Sequence of chain 1.B:
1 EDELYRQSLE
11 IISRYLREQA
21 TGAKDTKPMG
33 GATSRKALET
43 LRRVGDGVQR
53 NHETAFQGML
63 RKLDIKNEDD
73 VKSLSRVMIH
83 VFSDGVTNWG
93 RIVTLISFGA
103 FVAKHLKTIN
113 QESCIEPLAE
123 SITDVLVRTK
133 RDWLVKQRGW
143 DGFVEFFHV

The protein below binds the small molecule below.
Small molecule (SMILES): O=C(O)[C@H](O)c1ccc2c(c1)N(CC1CCC1)C[C@@]1(CCCc3cc(Cl)ccc31)CO2

Binding-site contacts:
Ligand atom C25 contacts residue VAL83 of chain 1.B at 3.8 Å (hydrophobic).
Ligand atom C2 contacts residue PHE100 of chain 1.B at 3.8 Å (hydrophobic).
Ligand atom C7 contacts residue ARG93 of chain 1.B at 3.4 Å.
Ligand atom C9 contacts residue ARG93 of chain 1.B at 3.5 Å.
Ligand atom C10 contacts residue ARG93 of chain 1.B at 3.6 Å.
Ligand atom C6 contacts residue PHE100 of chain 1.B at 3.6 Å (hydrophobic).
Ligand atom O2 contacts residue ARG93 of chain 1.B at 2.6 Å (salt-bridge).
Ligand atom C18 contacts residue PHE100 of chain 1.B at 3.7 Å (hydrophobic).
Ligand atom C6 contacts residue LEU97 of chain 1.B at 3.5 Å (hydrophobic).
Ligand atom C12 contacts residue PHE100 of chain 1.B at 3.8 Å (hydrophobic).
Ligand atom C3 contacts residue PHE100 of chain 1.B at 3.7 Å (hydrophobic).
Ligand atom C1 contacts residue PHE100 of chain 1.B at 3.7 Å (hydrophobic).
Ligand atom C24 contacts residue VAL79 of chain 1.B at 3.4 Å (hydrophobic).
Ligand atom C8 contacts residue THR96 of chain 1.B at 3.7 Å.
Ligand atom O4 contacts residue ARG93 of chain 1.B at 3.2 Å (salt-bridge).
Ligand atom C1 contacts residue GLY101 of chain 1.B at 3.9 Å.
Ligand atom C3 contacts residue MET80 of chain 1.B at 3.6 Å (hydrophobic).
Ligand atom C1 contacts residue MET80 of chain 1.B at 3.8 Å (hydrophobic).
Ligand atom C1 contacts residue LEU97 of chain 1.B at 3.3 Å (hydrophobic).
Ligand atom C13 contacts residue VAL83 of chain 1.B at 3.6 Å (hydrophobic).
Ligand atom CL1 contacts residue ILE124 of chain 1.B at 3.9 Å.
Ligand atom C4 contacts residue MET80 of chain 1.B at 3.7 Å (hydrophobic).
Ligand atom C10 contacts residue LEU97 of chain 1.B at 3.9 Å (hydrophobic).
Ligand atom C4 contacts residue PHE100 of chain 1.B at 3.5 Å (hydrophobic).
Ligand atom CL1 contacts residue LEU120 of chain 1.B at 3.4 Å.
Ligand atom C8 contacts residue ARG93 of chain 1.B at 3.8 Å.
Ligand atom C5 contacts residue PHE100 of chain 1.B at 3.5 Å (hydrophobic).
Ligand atom C25 contacts residue THR96 of chain 1.B at 3.8 Å.
Ligand atom C23 contacts residue VAL79 of chain 1.B at 3.6 Å (hydrophobic).
Ligand atom C21 contacts residue PHE58 of chain 1.B at 3.7 Å (hydrophobic).
Ligand atom C21 contacts residue ALA57 of chain 1.B at 3.8 Å (hydrophobic).
Ligand atom C22 contacts residue VAL83 of chain 1.B at 3.8 Å (hydrophobic).
Ligand atom C2 contacts residue MET80 of chain 1.B at 3.7 Å (hydrophobic).
Ligand atom CL1 contacts residue GLY101 of chain 1.B at 3.9 Å.
Ligand atom C9 contacts residue THR96 of chain 1.B at 3.8 Å.
Ligand atom C13 contacts residue THR96 of chain 1.B at 3.9 Å.
Ligand atom N1 contacts residue VAL83 of chain 1.B at 3.9 Å.
Ligand atom O1 contacts residue LEU97 of chain 1.B at 3.6 Å.
Ligand atom C10 contacts residue THR96 of chain 1.B at 4.0 Å.
Ligand atom C5 contacts residue MET80 of chain 1.B at 3.9 Å (hydrophobic).